Sequence of chain 1.R:
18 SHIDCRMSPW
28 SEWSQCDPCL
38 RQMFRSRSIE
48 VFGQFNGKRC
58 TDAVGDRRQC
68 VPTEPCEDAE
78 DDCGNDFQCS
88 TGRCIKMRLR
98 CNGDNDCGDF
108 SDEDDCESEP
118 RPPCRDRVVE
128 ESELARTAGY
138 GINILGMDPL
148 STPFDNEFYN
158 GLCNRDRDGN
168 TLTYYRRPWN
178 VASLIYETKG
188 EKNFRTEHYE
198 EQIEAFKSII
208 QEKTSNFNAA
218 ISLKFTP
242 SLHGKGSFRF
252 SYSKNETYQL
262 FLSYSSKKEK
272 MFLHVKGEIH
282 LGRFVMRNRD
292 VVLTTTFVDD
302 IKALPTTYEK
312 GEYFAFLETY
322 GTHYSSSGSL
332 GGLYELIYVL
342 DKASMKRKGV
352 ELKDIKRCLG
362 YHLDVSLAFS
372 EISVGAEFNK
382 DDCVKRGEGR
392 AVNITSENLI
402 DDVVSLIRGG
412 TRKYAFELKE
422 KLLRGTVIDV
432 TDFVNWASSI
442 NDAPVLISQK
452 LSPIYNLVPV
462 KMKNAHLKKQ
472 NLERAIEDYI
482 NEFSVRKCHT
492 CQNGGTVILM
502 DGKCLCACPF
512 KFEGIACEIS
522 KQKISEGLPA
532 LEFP

A small-molecule ligand and the protein it binds are described below.
Small molecule (SMILES): CC(=O)N[C@@H]1[C@@H](O)[C@H](O)[C@@H](CO)O[C@H]1O

Binding-site contacts:
Ligand atom C6 contacts residue ASP355 of chain 1.R at 3.2 Å.
Ligand atom C1 contacts residue THR258 of chain 1.R at 3.8 Å.
Ligand atom C8 contacts residue ASN256 of chain 1.R at 4.3 Å.
Ligand atom O6 contacts residue LYS357 of chain 1.R at 3.4 Å (salt-bridge).
Ligand atom C7 contacts residue THR211 of chain 1.R at 4.4 Å.
Ligand atom O5 contacts residue ASN256 of chain 1.R at 2.4 Å (h-bond).
Ligand atom N2 contacts residue ASN256 of chain 1.R at 2.8 Å (h-bond).
Ligand atom C6 contacts residue ASN256 of chain 1.R at 4.5 Å.
Ligand atom C4 contacts residue ASN256 of chain 1.R at 4.3 Å.
Ligand atom O5 contacts residue ASP355 of chain 1.R at 4.1 Å.
Ligand atom C6 contacts residue LYS357 of chain 1.R at 3.5 Å.
Ligand atom C3 contacts residue ASN256 of chain 1.R at 3.8 Å.
Ligand atom O6 contacts residue ASP355 of chain 1.R at 4.3 Å.
Ligand atom C1 contacts residue ASN256 of chain 1.R at 1.4 Å.
Ligand atom C7 contacts residue ASN256 of chain 1.R at 3.3 Å.
Ligand atom C2 contacts residue ASN256 of chain 1.R at 2.4 Å.
Ligand atom N2 contacts residue THR258 of chain 1.R at 4.0 Å.
Ligand atom C2 contacts residue THR258 of chain 1.R at 4.4 Å.
Ligand atom C5 contacts residue ASN256 of chain 1.R at 3.7 Å.
Ligand atom O7 contacts residue ASN256 of chain 1.R at 3.4 Å (h-bond).
Ligand atom C8 contacts residue THR211 of chain 1.R at 4.2 Å.
Ligand atom C8 contacts residue GLU209 of chain 1.R at 3.2 Å.
Ligand atom C5 contacts residue ASP355 of chain 1.R at 3.5 Å.
Ligand atom O7 contacts residue THR211 of chain 1.R at 4.3 Å.